Binding-site contacts:
Ligand atom C2 contacts residue SER168 of chain 1.N at 3.6 Å.
Ligand atom CH3 contacts residue HIS116 of chain 1.H at 3.8 Å.
Ligand atom CD1 contacts residue THR52 of chain 1.N at 3.8 Å.
Ligand atom O contacts residue THR1 of chain 1.N at 3.0 Å (h-bond).
Ligand atom O contacts residue THR20 of chain 1.N at 3.1 Å.
Ligand atom C contacts residue GLY47 of chain 1.N at 3.7 Å.
Ligand atom C3 contacts residue THR1 of chain 1.N at 2.4 Å.
Ligand atom CD2 contacts residue THR20 of chain 1.N at 3.6 Å.
Ligand atom C contacts residue THR1 of chain 1.N at 1.4 Å.
Ligand atom O contacts residue GLY47 of chain 1.N at 3.5 Å (h-bond).
Ligand atom CD1 contacts residue ALA49 of chain 1.N at 3.7 Å (hydrophobic).
Ligand atom CD1 contacts residue HIS114 of chain 1.H at 3.4 Å.
Ligand atom N contacts residue THR1 of chain 1.N at 3.7 Å.
Ligand atom CA contacts residue THR1 of chain 1.N at 2.4 Å.
Ligand atom C3 contacts residue LYS33 of chain 1.N at 3.3 Å.
Ligand atom CA contacts residue THR21 of chain 1.N at 3.6 Å.
Ligand atom CB contacts residue ALA49 of chain 1.N at 3.9 Å (hydrophobic).
Ligand atom C1 contacts residue THR1 of chain 1.N at 2.5 Å.
Ligand atom C3 contacts residue SER168 of chain 1.N at 2.8 Å.
Ligand atom O contacts residue ALA49 of chain 1.N at 3.1 Å (h-bond).
Ligand atom CD1 contacts residue ARG45 of chain 1.N at 3.5 Å.
Ligand atom C contacts residue LYS33 of chain 1.N at 3.9 Å.
Ligand atom CD1 contacts residue SER118 of chain 1.H at 3.6 Å.
Ligand atom C contacts residue THR20 of chain 1.N at 4.0 Å.
Ligand atom C contacts residue THR21 of chain 1.N at 3.8 Å.
Ligand atom CD2 contacts residue THR22 of chain 1.N at 3.3 Å.
Ligand atom CA contacts residue GLY47 of chain 1.N at 3.5 Å.
Ligand atom O contacts residue THR1 of chain 1.N at 2.2 Å (h-bond).
Ligand atom CB contacts residue THR20 of chain 1.N at 3.8 Å.
Ligand atom C1 contacts residue SER168 of chain 1.N at 3.8 Å.
Ligand atom C2 contacts residue THR1 of chain 1.N at 1.5 Å.
Ligand atom O contacts residue THR21 of chain 1.N at 3.0 Å (h-bond).
Ligand atom O contacts residue SER48 of chain 1.N at 3.8 Å.
Ligand atom N contacts residue THR21 of chain 1.N at 3.1 Å (h-bond).
Ligand atom CA contacts residue GLY47 of chain 1.N at 3.9 Å.
Ligand atom C3 contacts residue ARG19 of chain 1.N at 2.8 Å.
Ligand atom CG contacts residue THR1 of chain 1.N at 3.8 Å.
Ligand atom CB contacts residue GLY47 of chain 1.N at 3.4 Å.
Ligand atom N contacts residue GLY47 of chain 1.N at 3.0 Å (h-bond).
Ligand atom CB contacts residue THR1 of chain 1.N at 2.7 Å.

Sequence of chain 1.H:
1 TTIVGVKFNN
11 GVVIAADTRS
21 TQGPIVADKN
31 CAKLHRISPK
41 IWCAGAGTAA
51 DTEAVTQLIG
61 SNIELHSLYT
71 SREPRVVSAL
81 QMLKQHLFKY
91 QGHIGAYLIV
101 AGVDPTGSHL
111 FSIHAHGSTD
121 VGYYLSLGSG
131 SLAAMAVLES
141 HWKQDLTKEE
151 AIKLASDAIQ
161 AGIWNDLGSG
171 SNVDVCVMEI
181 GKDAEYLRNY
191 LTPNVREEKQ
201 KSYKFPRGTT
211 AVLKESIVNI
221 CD

A small-molecule ligand and the protein it binds are described below.
Small molecule (SMILES): CC(=O)N[C@@H](CC(C)C)C(=O)N[C@@H](C)C(=O)N[C@@H](CC(C)C)[C@@H](O)[C@H](C)CO

Sequence of chain 1.N:
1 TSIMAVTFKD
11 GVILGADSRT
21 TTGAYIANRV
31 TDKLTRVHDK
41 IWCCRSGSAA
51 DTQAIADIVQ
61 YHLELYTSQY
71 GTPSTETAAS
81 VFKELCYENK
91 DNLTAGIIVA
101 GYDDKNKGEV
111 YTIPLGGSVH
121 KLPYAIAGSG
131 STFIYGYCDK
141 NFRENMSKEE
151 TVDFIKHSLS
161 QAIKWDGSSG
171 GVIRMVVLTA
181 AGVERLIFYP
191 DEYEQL